Binding-site contacts:
Ligand atom N2 contacts residue ASN798 of chain 1.B at 2.9 Å (h-bond).
Ligand atom C2 contacts residue SER800 of chain 1.B at 4.2 Å.
Ligand atom N2 contacts residue SER800 of chain 1.B at 4.1 Å.
Ligand atom C3 contacts residue ASN798 of chain 1.B at 3.8 Å.
Ligand atom C7 contacts residue ASN798 of chain 1.B at 3.8 Å.
Ligand atom O7 contacts residue ASN798 of chain 1.B at 4.3 Å.
Ligand atom C5 contacts residue GLN801 of chain 1.B at 4.4 Å.
Ligand atom O5 contacts residue GLN801 of chain 1.B at 4.5 Å.
Ligand atom O5 contacts residue ASN798 of chain 1.B at 2.4 Å (h-bond).
Ligand atom C5 contacts residue ASN798 of chain 1.B at 3.7 Å.
Ligand atom C4 contacts residue ASN798 of chain 1.B at 4.2 Å.
Ligand atom C1 contacts residue ASN798 of chain 1.B at 1.4 Å.
Ligand atom C6 contacts residue GLN801 of chain 1.B at 4.4 Å.
Ligand atom C3 contacts residue SER800 of chain 1.B at 4.3 Å.
Ligand atom C1 contacts residue SER800 of chain 1.B at 3.7 Å.
Ligand atom C2 contacts residue ASN798 of chain 1.B at 2.5 Å.

This small molecule binds to this protein.
Small molecule (SMILES): CC(=O)N[C@@H]1[C@@H](O)[C@H](O)[C@@H](CO)O[C@H]1O

Sequence of chain 1.B:
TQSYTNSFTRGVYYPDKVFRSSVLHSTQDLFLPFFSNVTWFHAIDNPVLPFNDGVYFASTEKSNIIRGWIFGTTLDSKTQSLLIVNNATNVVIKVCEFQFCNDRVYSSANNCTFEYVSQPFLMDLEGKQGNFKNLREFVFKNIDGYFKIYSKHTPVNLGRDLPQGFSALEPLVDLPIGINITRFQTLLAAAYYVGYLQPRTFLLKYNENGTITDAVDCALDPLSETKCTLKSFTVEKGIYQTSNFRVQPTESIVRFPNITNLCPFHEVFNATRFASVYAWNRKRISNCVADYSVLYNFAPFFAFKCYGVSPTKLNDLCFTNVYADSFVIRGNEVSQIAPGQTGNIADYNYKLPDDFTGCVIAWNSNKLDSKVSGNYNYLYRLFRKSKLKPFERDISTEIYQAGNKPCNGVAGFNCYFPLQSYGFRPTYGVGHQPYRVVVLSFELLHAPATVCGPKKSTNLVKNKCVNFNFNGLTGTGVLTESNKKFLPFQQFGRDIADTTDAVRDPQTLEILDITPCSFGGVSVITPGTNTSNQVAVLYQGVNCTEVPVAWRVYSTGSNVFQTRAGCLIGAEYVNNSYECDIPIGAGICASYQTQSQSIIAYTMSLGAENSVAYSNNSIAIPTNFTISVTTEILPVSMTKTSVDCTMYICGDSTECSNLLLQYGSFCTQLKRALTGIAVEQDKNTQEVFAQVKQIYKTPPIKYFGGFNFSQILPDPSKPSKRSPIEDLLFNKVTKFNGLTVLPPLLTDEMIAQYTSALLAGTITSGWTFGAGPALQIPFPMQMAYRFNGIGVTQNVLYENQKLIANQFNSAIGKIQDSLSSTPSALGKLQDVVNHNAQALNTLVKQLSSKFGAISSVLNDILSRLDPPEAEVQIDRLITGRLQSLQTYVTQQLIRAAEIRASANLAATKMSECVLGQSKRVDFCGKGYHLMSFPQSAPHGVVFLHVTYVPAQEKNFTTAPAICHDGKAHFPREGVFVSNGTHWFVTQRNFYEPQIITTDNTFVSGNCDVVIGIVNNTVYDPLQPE